Sequence of chain 22.D:
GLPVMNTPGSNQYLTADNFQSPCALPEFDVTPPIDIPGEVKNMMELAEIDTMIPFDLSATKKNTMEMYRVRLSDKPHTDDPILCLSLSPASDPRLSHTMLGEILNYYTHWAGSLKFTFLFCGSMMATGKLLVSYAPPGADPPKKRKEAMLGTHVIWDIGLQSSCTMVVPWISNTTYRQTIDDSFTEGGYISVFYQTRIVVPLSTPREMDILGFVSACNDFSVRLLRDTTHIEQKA

Sequence of chain 22.B:
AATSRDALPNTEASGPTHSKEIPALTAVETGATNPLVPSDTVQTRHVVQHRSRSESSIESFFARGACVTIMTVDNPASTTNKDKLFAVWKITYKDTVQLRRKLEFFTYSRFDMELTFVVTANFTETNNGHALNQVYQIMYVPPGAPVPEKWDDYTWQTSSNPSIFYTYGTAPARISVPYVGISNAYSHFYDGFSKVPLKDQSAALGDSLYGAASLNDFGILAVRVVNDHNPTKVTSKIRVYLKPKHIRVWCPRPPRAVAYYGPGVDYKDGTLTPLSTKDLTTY

Binding-site contacts:
Ligand atom C13 contacts residue PHE237 of chain 22.B at 3.7 Å (hydrophobic).
Ligand atom C10 contacts residue MET132 of chain 22.B at 3.7 Å (hydrophobic).
Ligand atom C20 contacts residue TYR112 of chain 22.B at 3.4 Å (hydrophobic).
Ligand atom N6 contacts residue VAL196 of chain 22.B at 3.8 Å.
Ligand atom C12 contacts residue VAL199 of chain 22.B at 3.7 Å (hydrophobic).
Ligand atom C19 contacts residue PHE237 of chain 22.B at 3.5 Å (hydrophobic).
Ligand atom O24 contacts residue TYR112 of chain 22.B at 3.8 Å.
Ligand atom C14 contacts residue MET132 of chain 22.B at 3.5 Å (hydrophobic).
Ligand atom C21 contacts residue PHE237 of chain 22.B at 3.7 Å (hydrophobic).
Ligand atom C23 contacts residue PHE237 of chain 22.B at 3.8 Å (hydrophobic).
Ligand atom N3 contacts residue LEU240 of chain 22.B at 3.4 Å.
Ligand atom C3 contacts residue ALA24 of chain 22.D at 3.5 Å (hydrophobic).
Ligand atom C13 contacts residue MET132 of chain 22.B at 3.8 Å (hydrophobic).
Ligand atom C8 contacts residue TYR159 of chain 22.B at 3.5 Å (hydrophobic).
Ligand atom C20 contacts residue PHE237 of chain 22.B at 3.4 Å (hydrophobic).
Ligand atom C5 contacts residue TYR159 of chain 22.B at 3.7 Å (hydrophobic).
Ligand atom N4 contacts residue LEU240 of chain 22.B at 3.3 Å.
Ligand atom O16 contacts residue MET132 of chain 22.B at 3.6 Å.
Ligand atom C26 contacts residue LYS113 of chain 22.B at 3.7 Å.
Ligand atom O25 contacts residue THR111 of chain 22.B at 3.4 Å (h-bond).
Ligand atom C18 contacts residue PHE237 of chain 22.B at 3.8 Å (hydrophobic).
Ligand atom C4 contacts residue TYR159 of chain 22.B at 3.7 Å (hydrophobic).
Ligand atom C7 contacts residue TYR159 of chain 22.B at 3.7 Å (hydrophobic).
Ligand atom O25 contacts residue TYR112 of chain 22.B at 3.4 Å.
Ligand atom C4 contacts residue ALA24 of chain 22.D at 3.5 Å (hydrophobic).
Ligand atom C3 contacts residue TYR159 of chain 22.B at 3.7 Å (hydrophobic).
Ligand atom C5 contacts residue ILE194 of chain 22.B at 3.8 Å (hydrophobic).
Ligand atom C26 contacts residue THR111 of chain 22.B at 3.6 Å.
Ligand atom C14 contacts residue VAL199 of chain 22.B at 3.8 Å (hydrophobic).
Ligand atom C3 contacts residue PRO181 of chain 22.B at 3.7 Å (hydrophobic).
Ligand atom C27 contacts residue ASP236 of chain 22.B at 3.6 Å.
Ligand atom C21 contacts residue TYR112 of chain 22.B at 3.4 Å (hydrophobic).
Ligand atom C11 contacts residue LEU134 of chain 22.B at 3.8 Å (hydrophobic).
Ligand atom C15 contacts residue MET132 of chain 22.B at 3.6 Å (hydrophobic).
Ligand atom C1 contacts residue ILE157 of chain 22.B at 3.4 Å (hydrophobic).
Ligand atom C23 contacts residue TYR112 of chain 22.B at 3.3 Å (hydrophobic).
Ligand atom C7 contacts residue VAL196 of chain 22.B at 3.5 Å (hydrophobic).
Ligand atom C4 contacts residue ILE194 of chain 22.B at 3.8 Å (hydrophobic).
Ligand atom C1 contacts residue ILE183 of chain 22.B at 3.5 Å (hydrophobic).
Ligand atom C8 contacts residue VAL196 of chain 22.B at 3.7 Å (hydrophobic).

A protein and the small-molecule ligand that binds it are described below.
Small molecule (SMILES): CCOC(=O)c1ccc(OCCCCC2CCN(c3ccc(C)nn3)CC2)cc1